A small-molecule ligand and the protein it binds are described below.
Small molecule (SMILES): CC(=O)N[C@@H]1[C@@H](O)[C@H](O)[C@@H](CO)O[C@H]1O

Binding-site contacts:
Ligand atom C6 contacts residue SER118 of chain 1.C at 4.1 Å.
Ligand atom C3 contacts residue ASN120 of chain 1.C at 3.8 Å.
Ligand atom C4 contacts residue ASN120 of chain 1.C at 3.9 Å.
Ligand atom C2 contacts residue ASN120 of chain 1.C at 2.6 Å.
Ligand atom O7 contacts residue ASN120 of chain 1.C at 3.8 Å.
Ligand atom N2 contacts residue ASN120 of chain 1.C at 3.3 Å (h-bond).
Ligand atom C1 contacts residue ASN120 of chain 1.C at 1.4 Å.
Ligand atom O6 contacts residue ASN120 of chain 1.C at 3.2 Å (h-bond).
Ligand atom O6 contacts residue SER118 of chain 1.C at 4.0 Å.
Ligand atom O5 contacts residue ASN120 of chain 1.C at 2.4 Å (h-bond).
Ligand atom C8 contacts residue ASN120 of chain 1.C at 4.3 Å.
Ligand atom C7 contacts residue ASN120 of chain 1.C at 3.5 Å.
Ligand atom C5 contacts residue ASN120 of chain 1.C at 3.2 Å.
Ligand atom C6 contacts residue ASN120 of chain 1.C at 3.1 Å.

Sequence of chain 1.C:
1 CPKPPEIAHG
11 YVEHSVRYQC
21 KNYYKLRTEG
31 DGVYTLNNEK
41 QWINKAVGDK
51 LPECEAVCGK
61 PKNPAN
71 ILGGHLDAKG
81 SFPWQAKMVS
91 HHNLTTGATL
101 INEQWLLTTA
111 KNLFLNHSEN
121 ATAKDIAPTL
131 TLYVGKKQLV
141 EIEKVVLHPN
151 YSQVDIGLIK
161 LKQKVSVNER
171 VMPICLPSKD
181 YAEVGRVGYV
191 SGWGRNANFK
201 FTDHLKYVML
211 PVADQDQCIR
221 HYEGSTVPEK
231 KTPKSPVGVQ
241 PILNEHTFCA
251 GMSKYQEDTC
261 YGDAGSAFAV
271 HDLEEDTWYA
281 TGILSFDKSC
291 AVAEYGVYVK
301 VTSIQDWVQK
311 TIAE